Binding-site contacts:
Ligand atom N2 contacts residue ASN261 of chain 1.B at 2.9 Å (h-bond).
Ligand atom O6 contacts residue ARG283 of chain 1.B at 3.4 Å (salt-bridge).
Ligand atom C4 contacts residue ASN261 of chain 1.B at 4.2 Å.
Ligand atom C1 contacts residue ASN261 of chain 1.B at 1.4 Å.
Ligand atom O5 contacts residue ASN261 of chain 1.B at 2.4 Å (h-bond).
Ligand atom C3 contacts residue ASN261 of chain 1.B at 3.8 Å.
Ligand atom C8 contacts residue LEU237 of chain 1.B at 3.5 Å (hydrophobic).
Ligand atom C6 contacts residue ARG283 of chain 1.B at 4.1 Å.
Ligand atom C8 contacts residue ASN261 of chain 1.B at 4.4 Å.
Ligand atom O6 contacts residue PHE260 of chain 1.B at 4.1 Å.
Ligand atom C5 contacts residue ASN261 of chain 1.B at 3.7 Å.
Ligand atom C7 contacts residue ASN261 of chain 1.B at 3.2 Å.
Ligand atom O7 contacts residue ASN261 of chain 1.B at 3.1 Å (h-bond).
Ligand atom C2 contacts residue ASN261 of chain 1.B at 2.4 Å.

Sequence of chain 1.B:
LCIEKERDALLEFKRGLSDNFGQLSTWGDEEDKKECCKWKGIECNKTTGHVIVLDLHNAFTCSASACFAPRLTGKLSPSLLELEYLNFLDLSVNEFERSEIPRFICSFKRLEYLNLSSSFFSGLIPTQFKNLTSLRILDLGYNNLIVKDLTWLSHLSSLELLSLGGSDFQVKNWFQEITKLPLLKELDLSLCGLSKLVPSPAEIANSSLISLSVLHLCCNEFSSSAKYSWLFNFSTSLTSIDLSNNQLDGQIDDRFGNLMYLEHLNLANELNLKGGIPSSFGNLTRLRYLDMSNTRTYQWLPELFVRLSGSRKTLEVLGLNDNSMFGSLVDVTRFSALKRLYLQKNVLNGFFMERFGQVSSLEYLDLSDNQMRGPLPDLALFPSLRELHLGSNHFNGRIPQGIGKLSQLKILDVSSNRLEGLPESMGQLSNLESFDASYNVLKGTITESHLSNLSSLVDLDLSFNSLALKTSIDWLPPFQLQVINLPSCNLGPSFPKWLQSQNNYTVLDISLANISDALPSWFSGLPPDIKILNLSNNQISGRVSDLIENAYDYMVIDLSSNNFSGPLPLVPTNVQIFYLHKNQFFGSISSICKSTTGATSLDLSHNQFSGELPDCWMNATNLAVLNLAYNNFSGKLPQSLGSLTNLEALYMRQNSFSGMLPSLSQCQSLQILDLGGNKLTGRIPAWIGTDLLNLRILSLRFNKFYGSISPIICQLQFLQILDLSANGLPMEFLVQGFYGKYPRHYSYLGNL

This protein binds this small molecule.
Small molecule (SMILES): CC(=O)N[C@@H]1[C@@H](O)[C@H](O)[C@@H](CO)O[C@H]1O